Binding-site contacts:
Ligand atom CAS contacts residue VAL791 of chain 1.D at 4.3 Å (hydrophobic).
Ligand atom OAH contacts residue ASN917 of chain 1.D at 3.2 Å (h-bond).
Ligand atom CAS contacts residue VAL792 of chain 1.D at 3.9 Å (hydrophobic).
Ligand atom OAH contacts residue PHE787 of chain 1.D at 4.0 Å.
Ligand atom CAX contacts residue TRP684 of chain 1.D at 4.0 Å (hydrophobic).
Ligand atom CAM contacts residue VAL784 of chain 1.D at 4.0 Å (hydrophobic).
Ligand atom CAT contacts residue VAL791 of chain 1.D at 3.8 Å (hydrophobic).
Ligand atom CBF contacts residue MET788 of chain 1.D at 4.2 Å (hydrophobic).
Ligand atom OAG contacts residue PHE787 of chain 1.D at 3.2 Å.
Ligand atom CBA contacts residue LEU795 of chain 1.D at 4.2 Å (hydrophobic).
Ligand atom CAK contacts residue VAL698 of chain 1.D at 3.8 Å (hydrophobic).
Ligand atom CAU contacts residue VAL792 of chain 1.D at 3.7 Å (hydrophobic).
Ligand atom CAN contacts residue LEU799 of chain 1.D at 3.6 Å (hydrophobic).
Ligand atom OAF contacts residue ILE694 of chain 1.D at 4.2 Å.
Ligand atom CBA contacts residue LEU799 of chain 1.D at 3.9 Å (hydrophobic).
Ligand atom CAV contacts residue VAL698 of chain 1.D at 4.3 Å (hydrophobic).
Ligand atom CAN contacts residue LEU796 of chain 1.D at 4.3 Å (hydrophobic).
Ligand atom OAG contacts residue MET788 of chain 1.D at 3.9 Å.
Ligand atom CAR contacts residue PHE914 of chain 1.D at 4.1 Å (hydrophobic).
Ligand atom CAB contacts residue LEU795 of chain 1.D at 3.8 Å (hydrophobic).
Ligand atom CAZ contacts residue VAL698 of chain 1.D at 3.8 Å (hydrophobic).
Ligand atom CAM contacts residue ILE694 of chain 1.D at 3.7 Å (hydrophobic).
Ligand atom OAF contacts residue ASN917 of chain 1.D at 3.9 Å.
Ligand atom CAN contacts residue LEU795 of chain 1.D at 3.9 Å (hydrophobic).
Ligand atom CAI contacts residue VAL698 of chain 1.D at 3.6 Å (hydrophobic).
Ligand atom CAT contacts residue MET788 of chain 1.D at 4.0 Å (hydrophobic).
Ligand atom CAA contacts residue LEU795 of chain 1.D at 3.4 Å (hydrophobic).
Ligand atom CAA contacts residue LEU799 of chain 1.D at 3.8 Å (hydrophobic).
Ligand atom CAY contacts residue PHE787 of chain 1.D at 3.7 Å (hydrophobic).
Ligand atom OAW contacts residue PHE787 of chain 1.D at 4.2 Å.
Ligand atom CAR contacts residue VAL791 of chain 1.D at 4.0 Å (hydrophobic).
Ligand atom OAG contacts residue VAL784 of chain 1.D at 4.2 Å.
Ligand atom CAL contacts residue ILE694 of chain 1.D at 4.0 Å (hydrophobic).
Ligand atom CAL contacts residue ASN917 of chain 1.D at 3.6 Å.
Ligand atom OAH contacts residue TRP684 of chain 1.D at 4.0 Å.
Ligand atom CAJ contacts residue LEU795 of chain 1.D at 3.9 Å (hydrophobic).
Ligand atom CBE contacts residue PHE702 of chain 1.D at 4.1 Å (hydrophobic).
Ligand atom CAC contacts residue PHE702 of chain 1.D at 4.2 Å (hydrophobic).
Ligand atom CAX contacts residue ASN917 of chain 1.D at 3.3 Å.
Ligand atom OAF contacts residue TRP684 of chain 1.D at 3.3 Å (h-bond).

A small-molecule ligand and the protein it binds are described below.
Small molecule (SMILES): CC(C)CCC[C@@H](C)[C@H]1CC[C@H]2[C@@H]3CC=C4C[C@@H](OC(=O)CCC(=O)O)CC[C@]4(C)[C@H]3CC[C@]12C

Sequence of chain 1.D:
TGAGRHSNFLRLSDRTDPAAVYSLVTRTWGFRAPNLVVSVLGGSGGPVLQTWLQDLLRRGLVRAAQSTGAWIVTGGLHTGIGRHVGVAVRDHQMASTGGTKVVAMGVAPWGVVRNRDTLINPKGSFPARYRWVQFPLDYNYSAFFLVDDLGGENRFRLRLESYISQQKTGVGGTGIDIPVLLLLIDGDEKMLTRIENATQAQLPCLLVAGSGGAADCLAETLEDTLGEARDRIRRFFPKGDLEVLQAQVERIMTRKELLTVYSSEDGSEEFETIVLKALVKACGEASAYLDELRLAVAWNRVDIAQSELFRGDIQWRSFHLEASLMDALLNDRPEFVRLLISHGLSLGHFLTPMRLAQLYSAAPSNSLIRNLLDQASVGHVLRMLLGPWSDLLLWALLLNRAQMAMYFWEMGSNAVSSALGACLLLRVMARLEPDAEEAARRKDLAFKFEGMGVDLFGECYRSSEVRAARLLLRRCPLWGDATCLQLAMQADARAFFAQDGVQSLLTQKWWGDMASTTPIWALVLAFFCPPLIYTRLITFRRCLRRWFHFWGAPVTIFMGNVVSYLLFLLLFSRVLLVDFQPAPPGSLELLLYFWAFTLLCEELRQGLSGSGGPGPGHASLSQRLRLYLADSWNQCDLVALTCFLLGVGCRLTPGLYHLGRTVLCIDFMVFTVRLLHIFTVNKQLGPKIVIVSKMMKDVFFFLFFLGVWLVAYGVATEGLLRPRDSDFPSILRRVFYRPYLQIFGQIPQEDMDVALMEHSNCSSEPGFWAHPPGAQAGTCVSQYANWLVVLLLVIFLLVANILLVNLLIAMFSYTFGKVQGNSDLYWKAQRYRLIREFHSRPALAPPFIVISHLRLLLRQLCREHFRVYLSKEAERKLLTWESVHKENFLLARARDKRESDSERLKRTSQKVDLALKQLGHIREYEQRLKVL